The protein below binds the small molecule below.
Small molecule (SMILES): O=C1C[C@@H]2OCC=C3CN4CC[C@]56c7ccccc7N1[C@H]5[C@H]2[C@H]3C[C@H]46

Sequence of chain 1.B:
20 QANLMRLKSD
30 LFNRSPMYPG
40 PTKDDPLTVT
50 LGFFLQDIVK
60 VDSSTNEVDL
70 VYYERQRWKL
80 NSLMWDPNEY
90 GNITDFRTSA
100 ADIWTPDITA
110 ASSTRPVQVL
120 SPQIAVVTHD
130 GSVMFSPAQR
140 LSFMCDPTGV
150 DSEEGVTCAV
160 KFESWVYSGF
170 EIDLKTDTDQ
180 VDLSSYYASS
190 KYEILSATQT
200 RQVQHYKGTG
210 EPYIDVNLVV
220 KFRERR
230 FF

Binding-site contacts:
Ligand atom CAX contacts residue VAL165 of chain 1.B at 3.7 Å (hydrophobic).
Ligand atom NAH contacts residue EDO1 of chain 1.BA at 3.5 Å.
Ligand atom OAJ contacts residue EDO1 of chain 1.BA at 3.7 Å.
Ligand atom CAX contacts residue SER163 of chain 1.B at 3.7 Å.
Ligand atom CAC contacts residue TYR205 of chain 1.B at 3.8 Å (hydrophobic).
Ligand atom CAE contacts residue TYR205 of chain 1.B at 3.8 Å (hydrophobic).
Ligand atom CAT contacts residue TYR205 of chain 1.B at 3.8 Å (hydrophobic).
Ligand atom OAO contacts residue ACT1 of chain 1.AA at 3.4 Å.
Ligand atom NAH contacts residue TYR205 of chain 1.B at 3.7 Å.
Ligand atom CAD contacts residue TYR205 of chain 1.B at 3.7 Å (hydrophobic).
Ligand atom CAD contacts residue GLU210 of chain 1.B at 3.6 Å.
Ligand atom CAP contacts residue TRP164 of chain 1.B at 3.7 Å (hydrophobic).
Ligand atom CAV contacts residue TYR212 of chain 1.B at 3.8 Å (hydrophobic).
Ligand atom CAR contacts residue TRP164 of chain 1.B at 3.7 Å (hydrophobic).
Ligand atom CAM contacts residue ARG74 of chain 1.C at 3.7 Å.
Ligand atom CAS contacts residue TRP164 of chain 1.B at 3.5 Å (hydrophobic).
Ligand atom CAX contacts residue TYR166 of chain 1.B at 3.7 Å (hydrophobic).
Ligand atom CAW contacts residue EDO1 of chain 1.BA at 3.5 Å.
Ligand atom CAU contacts residue TYR205 of chain 1.B at 3.6 Å (hydrophobic).
Ligand atom CAS contacts residue SER163 of chain 1.B at 3.5 Å.
Ligand atom CAU contacts residue TYR212 of chain 1.B at 3.7 Å (hydrophobic).
Ligand atom CAI contacts residue EDO1 of chain 1.BA at 3.4 Å.
Ligand atom NAY contacts residue SER163 of chain 1.B at 3.6 Å.
Ligand atom CAN contacts residue TYR205 of chain 1.B at 3.6 Å (hydrophobic).
Ligand atom CAE contacts residue GLU210 of chain 1.B at 3.6 Å.
Ligand atom CAM contacts residue TYR205 of chain 1.B at 3.5 Å (hydrophobic).
Ligand atom CAL contacts residue EDO1 of chain 1.BA at 3.6 Å.
Ligand atom CAL contacts residue TYR205 of chain 1.B at 3.6 Å (hydrophobic).
Ligand atom OAO contacts residue SER135 of chain 1.C at 3.8 Å.
Ligand atom CAL contacts residue ARG74 of chain 1.C at 3.4 Å.
Ligand atom CAQ contacts residue TRP164 of chain 1.B at 3.3 Å (hydrophobic).
Ligand atom CAX contacts residue TRP164 of chain 1.B at 3.2 Å (hydrophobic).
Ligand atom CAX contacts residue ACT1 of chain 1.AA at 3.8 Å.
Ligand atom CAK contacts residue ACT1 of chain 1.AA at 3.6 Å.
Ligand atom OAJ contacts residue TYR205 of chain 1.B at 3.1 Å.
Ligand atom CAW contacts residue TYR166 of chain 1.B at 3.9 Å (hydrophobic).
Ligand atom CAS contacts residue GLU162 of chain 1.B at 3.5 Å.
Ligand atom CAA contacts residue TYR205 of chain 1.B at 3.6 Å (hydrophobic).
Ligand atom CAI contacts residue TYR205 of chain 1.B at 3.3 Å (hydrophobic).
Ligand atom CAF contacts residue TYR205 of chain 1.B at 3.6 Å (hydrophobic).

Sequence of chain 1.C:
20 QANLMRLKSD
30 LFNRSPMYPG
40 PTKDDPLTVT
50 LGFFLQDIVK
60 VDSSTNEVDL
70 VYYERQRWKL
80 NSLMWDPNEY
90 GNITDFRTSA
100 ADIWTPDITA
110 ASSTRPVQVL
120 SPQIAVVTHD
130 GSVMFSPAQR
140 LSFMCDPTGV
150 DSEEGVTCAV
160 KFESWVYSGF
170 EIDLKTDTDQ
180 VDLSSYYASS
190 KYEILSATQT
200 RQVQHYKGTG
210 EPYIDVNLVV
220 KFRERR